Binding-site contacts:
Ligand atom N3 contacts residue SER151 of chain 1.A at 2.9 Å (h-bond).
Ligand atom O1 contacts residue ASP115 of chain 1.A at 3.9 Å.
Ligand atom N4 contacts residue ASP150 of chain 1.A at 2.5 Å (salt-bridge).
Ligand atom C8 contacts residue TYR179 of chain 1.A at 3.4 Å (hydrophobic).
Ligand atom O2 contacts residue GLY29 of chain 1.A at 3.3 Å (h-bond).
Ligand atom O1 contacts residue PRO168 of chain 1.A at 3.6 Å.
Ligand atom N2 contacts residue ILE116 of chain 1.A at 3.3 Å (h-bond).
Ligand atom N4 contacts residue TYR179 of chain 1.A at 3.8 Å.
Ligand atom C5 contacts residue ILE116 of chain 1.A at 3.7 Å (hydrophobic).
Ligand atom C contacts residue ASP115 of chain 1.A at 3.6 Å.
Ligand atom N3 contacts residue CYS149 of chain 1.A at 3.8 Å.
Ligand atom O3 contacts residue ILE116 of chain 1.A at 3.3 Å.
Ligand atom C7 contacts residue PHE201 of chain 1.A at 3.7 Å (hydrophobic).
Ligand atom C9 contacts residue TYR179 of chain 1.A at 3.4 Å (hydrophobic).
Ligand atom O2 contacts residue TYR31 of chain 1.A at 3.6 Å.
Ligand atom C7 contacts residue ASP150 of chain 1.A at 3.3 Å.
Ligand atom O1 contacts residue SER63 of chain 1.A at 3.2 Å.
Ligand atom N contacts residue ILE116 of chain 1.A at 3.6 Å.
Ligand atom C2 contacts residue ASP115 of chain 1.A at 3.4 Å.
Ligand atom C1 contacts residue SER63 of chain 1.A at 3.8 Å.
Ligand atom N2 contacts residue ILE62 of chain 1.A at 3.8 Å.
Ligand atom C1 contacts residue ASP115 of chain 1.A at 3.7 Å.
Ligand atom C14 contacts residue ASP150 of chain 1.A at 3.6 Å.
Ligand atom C16 contacts residue GLY29 of chain 1.A at 3.8 Å.
Ligand atom C6 contacts residue ILE62 of chain 1.A at 3.6 Å (hydrophobic).
Ligand atom C contacts residue GLY29 of chain 1.A at 3.4 Å.
Ligand atom C3 contacts residue PRO168 of chain 1.A at 3.5 Å (hydrophobic).
Ligand atom O contacts residue GLY65 of chain 1.A at 3.8 Å.
Ligand atom C8 contacts residue ASP150 of chain 1.A at 3.4 Å.
Ligand atom C16 contacts residue ASP115 of chain 1.A at 3.5 Å.
Ligand atom C10 contacts residue TYR179 of chain 1.A at 3.6 Å (hydrophobic).
Ligand atom N1 contacts residue PRO168 of chain 1.A at 3.6 Å.
Ligand atom N2 contacts residue ASP115 of chain 1.A at 3.7 Å.
Ligand atom N3 contacts residue ASP150 of chain 1.A at 3.3 Å (salt-bridge).
Ligand atom O3 contacts residue ASP115 of chain 1.A at 2.5 Å (salt-bridge).
Ligand atom C15 contacts residue ASN166 of chain 1.A at 3.8 Å.
Ligand atom C6 contacts residue CYS149 of chain 1.A at 3.6 Å (hydrophobic).
Ligand atom C6 contacts residue ILE116 of chain 1.A at 3.6 Å (hydrophobic).
Ligand atom C6 contacts residue SER151 of chain 1.A at 3.4 Å.
Ligand atom O contacts residue ASP115 of chain 1.A at 2.8 Å (salt-bridge).

Sequence of chain 1.A:
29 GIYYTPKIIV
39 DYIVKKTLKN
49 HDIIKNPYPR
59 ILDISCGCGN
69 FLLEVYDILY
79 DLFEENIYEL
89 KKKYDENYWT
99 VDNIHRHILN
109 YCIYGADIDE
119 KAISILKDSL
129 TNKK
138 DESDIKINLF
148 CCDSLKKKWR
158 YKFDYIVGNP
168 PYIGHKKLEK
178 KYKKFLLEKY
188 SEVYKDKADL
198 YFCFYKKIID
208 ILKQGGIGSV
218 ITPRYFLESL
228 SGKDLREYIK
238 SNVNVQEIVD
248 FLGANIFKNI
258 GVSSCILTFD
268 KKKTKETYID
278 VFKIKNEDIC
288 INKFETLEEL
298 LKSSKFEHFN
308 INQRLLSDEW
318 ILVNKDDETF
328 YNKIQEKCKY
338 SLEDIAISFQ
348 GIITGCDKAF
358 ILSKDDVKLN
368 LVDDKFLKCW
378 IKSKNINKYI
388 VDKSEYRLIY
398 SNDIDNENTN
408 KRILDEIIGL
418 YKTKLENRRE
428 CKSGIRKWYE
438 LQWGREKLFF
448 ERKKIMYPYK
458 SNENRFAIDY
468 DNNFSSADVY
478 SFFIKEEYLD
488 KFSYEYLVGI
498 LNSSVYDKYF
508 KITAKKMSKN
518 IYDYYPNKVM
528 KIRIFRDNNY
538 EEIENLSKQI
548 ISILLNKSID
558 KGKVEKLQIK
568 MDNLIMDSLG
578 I

This protein binds this small molecule.
Small molecule (SMILES): Nc1ccc(CNc2ncnc3c2ncn3[C@@H]2O[C@H](CO)[C@@H](O)[C@H]2O)cc1